Binding-site contacts:
Ligand atom C17 contacts residue ILE218 of chain 2.A at 3.6 Å (hydrophobic).
Ligand atom C04 contacts residue PRO216 of chain 2.A at 3.5 Å (hydrophobic).
Ligand atom N08 contacts residue GLU243 of chain 2.A at 2.8 Å (salt-bridge).
Ligand atom C26 contacts residue TYR357 of chain 2.A at 3.8 Å (hydrophobic).
Ligand atom C03 contacts residue ASN236 of chain 2.A at 3.7 Å.
Ligand atom C03 contacts residue GLY237 of chain 2.A at 3.8 Å.
Ligand atom C13 contacts residue ILE218 of chain 2.A at 3.8 Å (hydrophobic).
Ligand atom C11 contacts residue HEM1 of chain 2.B at 3.6 Å.
Ligand atom C15 contacts residue ILE218 of chain 2.A at 3.5 Å (hydrophobic).
Ligand atom C12 contacts residue HEM1 of chain 2.B at 3.5 Å.
Ligand atom C03 contacts residue ILE218 of chain 2.A at 3.5 Å (hydrophobic).
Ligand atom C02 contacts residue ASN236 of chain 2.A at 3.5 Å.
Ligand atom N08 contacts residue TRP238 of chain 2.A at 3.2 Å (h-bond).
Ligand atom N28 contacts residue TYR357 of chain 2.A at 3.8 Å.
Ligand atom C04 contacts residue ILE218 of chain 2.A at 3.5 Å (hydrophobic).
Ligand atom C16 contacts residue GLU243 of chain 2.A at 3.6 Å.
Ligand atom C36 contacts residue HEM1 of chain 2.B at 3.4 Å.
Ligand atom C14 contacts residue ILE218 of chain 2.A at 3.6 Å (hydrophobic).
Ligand atom C36 contacts residue HIS128 of chain 2.A at 3.8 Å.
Ligand atom S01 contacts residue GLY237 of chain 2.A at 3.6 Å.
Ligand atom C13 contacts residue HEM1 of chain 2.B at 3.2 Å.
Ligand atom C37 contacts residue HEM1 of chain 2.B at 3.4 Å.
Ligand atom C22 contacts residue LYS360 of chain 2.A at 3.6 Å.
Ligand atom C02 contacts residue HEM1 of chain 2.B at 3.7 Å.
Ligand atom C16 contacts residue HEM1 of chain 2.B at 3.5 Å.
Ligand atom C03 contacts residue PHE235 of chain 2.A at 3.6 Å (hydrophobic).
Ligand atom C23 contacts residue GLN358 of chain 2.A at 3.4 Å.
Ligand atom S01 contacts residue HEM1 of chain 2.B at 3.3 Å (h-bond).
Ligand atom C14 contacts residue HEM1 of chain 2.B at 3.4 Å.
Ligand atom C15 contacts residue HEM1 of chain 2.B at 3.8 Å.
Ligand atom C35 contacts residue HEM1 of chain 2.B at 3.6 Å.
Ligand atom C02 contacts residue GLY237 of chain 2.A at 3.1 Å.
Ligand atom C02 contacts residue PHE235 of chain 2.A at 3.6 Å (hydrophobic).
Ligand atom N07 contacts residue GLU243 of chain 2.A at 2.6 Å (salt-bridge).
Ligand atom C22 contacts residue GLN358 of chain 2.A at 3.1 Å.
Ligand atom C11 contacts residue GLU243 of chain 2.A at 3.4 Å.
Ligand atom C03 contacts residue PRO216 of chain 2.A at 3.4 Å (hydrophobic).
Ligand atom C17 contacts residue HEM1 of chain 2.B at 3.6 Å.
Ligand atom S21 contacts residue ASP220 of chain 2.A at 3.5 Å (salt-bridge).
Ligand atom C06 contacts residue GLU243 of chain 2.A at 3.4 Å.

A protein and the small-molecule ligand that binds it are described below.
Small molecule (SMILES): [H]/N=C(\Nc1cccc(CCc2cccc(N/C(=N/[H])c3cccs3)c2)c1)c1cccs1

Sequence of chain 2.A:
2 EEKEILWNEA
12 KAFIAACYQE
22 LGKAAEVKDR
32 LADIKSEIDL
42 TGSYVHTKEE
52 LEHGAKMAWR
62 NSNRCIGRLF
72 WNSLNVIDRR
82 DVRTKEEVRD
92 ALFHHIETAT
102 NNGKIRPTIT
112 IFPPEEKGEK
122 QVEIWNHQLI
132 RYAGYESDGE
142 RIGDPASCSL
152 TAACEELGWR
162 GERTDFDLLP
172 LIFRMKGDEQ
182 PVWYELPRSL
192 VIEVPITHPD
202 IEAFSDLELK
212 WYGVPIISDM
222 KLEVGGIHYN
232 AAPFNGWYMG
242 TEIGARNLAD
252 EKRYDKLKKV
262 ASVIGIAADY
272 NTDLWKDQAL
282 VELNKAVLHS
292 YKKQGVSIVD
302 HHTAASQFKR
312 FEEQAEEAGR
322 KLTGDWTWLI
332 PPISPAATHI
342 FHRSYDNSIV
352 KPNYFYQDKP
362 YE